Sequence of chain 4.A:
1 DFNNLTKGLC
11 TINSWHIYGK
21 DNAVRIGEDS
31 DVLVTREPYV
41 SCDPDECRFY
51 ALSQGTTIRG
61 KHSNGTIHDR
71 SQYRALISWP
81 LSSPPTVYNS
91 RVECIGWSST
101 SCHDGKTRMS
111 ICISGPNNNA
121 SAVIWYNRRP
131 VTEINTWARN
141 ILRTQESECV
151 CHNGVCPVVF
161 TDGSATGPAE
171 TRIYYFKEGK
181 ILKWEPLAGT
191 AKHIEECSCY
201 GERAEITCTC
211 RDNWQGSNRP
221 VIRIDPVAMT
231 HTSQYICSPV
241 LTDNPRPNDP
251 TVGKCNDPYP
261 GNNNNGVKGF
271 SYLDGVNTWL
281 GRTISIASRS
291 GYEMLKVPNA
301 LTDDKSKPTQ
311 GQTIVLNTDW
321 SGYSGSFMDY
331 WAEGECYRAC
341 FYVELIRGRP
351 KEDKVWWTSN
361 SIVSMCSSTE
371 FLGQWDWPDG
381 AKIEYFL

Binding-site contacts:
Ligand atom O5 contacts residue ASN64 of chain 4.A at 4.4 Å.
Ligand atom C3 contacts residue TRP356 of chain 4.A at 3.6 Å (hydrophobic).
Ligand atom N2 contacts residue TRP356 of chain 4.A at 3.9 Å.
Ligand atom C2 contacts residue TRP356 of chain 4.A at 4.4 Å (hydrophobic).
Ligand atom C5 contacts residue TRP356 of chain 4.A at 4.1 Å (hydrophobic).
Ligand atom C7 contacts residue TRP356 of chain 4.A at 4.4 Å (hydrophobic).
Ligand atom C2 contacts residue ASN64 of chain 4.A at 3.3 Å.
Ligand atom C1 contacts residue ASN64 of chain 4.A at 3.0 Å.
Ligand atom C1 contacts residue TRP356 of chain 4.A at 4.0 Å (hydrophobic).
Ligand atom O7 contacts residue ASN64 of chain 4.A at 4.1 Å.
Ligand atom C7 contacts residue ASN64 of chain 4.A at 3.1 Å.
Ligand atom C8 contacts residue ASN64 of chain 4.A at 3.3 Å.
Ligand atom O3 contacts residue TRP356 of chain 4.A at 4.0 Å.
Ligand atom N2 contacts residue ASN64 of chain 4.A at 2.5 Å (h-bond).
Ligand atom O4 contacts residue TRP356 of chain 4.A at 4.1 Å.
Ligand atom C8 contacts residue TRP356 of chain 4.A at 3.8 Å (hydrophobic).
Ligand atom O5 contacts residue TRP356 of chain 4.A at 4.4 Å.
Ligand atom C4 contacts residue TRP356 of chain 4.A at 4.2 Å (hydrophobic).

A protein and the small-molecule ligand that binds it are described below.
Small molecule (SMILES): CC(=O)N[C@@H]1[C@@H](O)[C@H](O)[C@@H](CO)O[C@H]1O